A small-molecule ligand and the protein it binds are described below.
Small molecule (SMILES): NCCc1ccc(S(=O)(=O)F)cc1

Sequence of chain 1.C:
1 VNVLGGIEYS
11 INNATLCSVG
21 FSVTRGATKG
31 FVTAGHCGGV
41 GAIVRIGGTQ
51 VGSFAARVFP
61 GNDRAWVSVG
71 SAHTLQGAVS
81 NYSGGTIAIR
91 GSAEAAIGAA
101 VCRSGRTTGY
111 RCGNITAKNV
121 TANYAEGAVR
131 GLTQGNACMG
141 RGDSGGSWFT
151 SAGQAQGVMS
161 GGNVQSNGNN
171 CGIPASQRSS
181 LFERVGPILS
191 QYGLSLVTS

Binding-site contacts:
Ligand atom C6 contacts residue ARG141 of chain 1.C at 3.8 Å.
Ligand atom O1S contacts residue MET139 of chain 1.C at 3.0 Å.
Ligand atom O2S contacts residue MET159 of chain 1.C at 3.6 Å.
Ligand atom C3 contacts residue GLY161 of chain 1.C at 3.7 Å.
Ligand atom C2 contacts residue GLY162 of chain 1.C at 4.0 Å.
Ligand atom O2S contacts residue HIS36 of chain 1.C at 4.2 Å.
Ligand atom S contacts residue GLY140 of chain 1.C at 3.9 Å.
Ligand atom F contacts residue SER144 of chain 1.C at 2.1 Å.
Ligand atom C4 contacts residue ARG141 of chain 1.C at 4.0 Å.
Ligand atom C2 contacts residue VAL164 of chain 1.C at 4.2 Å (hydrophobic).
Ligand atom C7 contacts residue GLY162 of chain 1.C at 4.0 Å.
Ligand atom O1S contacts residue ARG141 of chain 1.C at 3.6 Å.
Ligand atom C7 contacts residue VAL164 of chain 1.C at 3.9 Å (hydrophobic).
Ligand atom S contacts residue ARG141 of chain 1.C at 4.0 Å.
Ligand atom O1S contacts residue SER144 of chain 1.C at 3.5 Å (h-bond).
Ligand atom C5 contacts residue ARG141 of chain 1.C at 3.4 Å.
Ligand atom C2 contacts residue GLY161 of chain 1.C at 3.5 Å.
Ligand atom C2 contacts residue MET139 of chain 1.C at 3.3 Å (hydrophobic).
Ligand atom O1S contacts residue GLY140 of chain 1.C at 2.7 Å (h-bond).
Ligand atom O1S contacts residue ASP143 of chain 1.C at 3.8 Å.
Ligand atom S contacts residue GLY142 of chain 1.C at 4.1 Å.
Ligand atom S contacts residue SER144 of chain 1.C at 2.6 Å (h-bond).
Ligand atom C3 contacts residue GLY162 of chain 1.C at 3.5 Å.
Ligand atom F contacts residue GLY142 of chain 1.C at 3.0 Å.
Ligand atom O2S contacts residue MET139 of chain 1.C at 4.1 Å.
Ligand atom C7 contacts residue ARG141 of chain 1.C at 3.8 Å.
Ligand atom C1 contacts residue SER144 of chain 1.C at 3.5 Å.
Ligand atom C6 contacts residue SER144 of chain 1.C at 3.8 Å.
Ligand atom F contacts residue ARG141 of chain 1.C at 3.6 Å.
Ligand atom C1 contacts residue ARG141 of chain 1.C at 4.2 Å.
Ligand atom F contacts residue ASP143 of chain 1.C at 4.0 Å.
Ligand atom F contacts residue GLY140 of chain 1.C at 4.1 Å.
Ligand atom O2S contacts residue ASP143 of chain 1.C at 4.2 Å.
Ligand atom O1S contacts residue GLY142 of chain 1.C at 3.9 Å.
Ligand atom O2S contacts residue SER160 of chain 1.C at 3.7 Å.
Ligand atom C1 contacts residue MET139 of chain 1.C at 4.0 Å (hydrophobic).
Ligand atom N8 contacts residue TYR124 of chain 1.C at 3.5 Å.
Ligand atom C3 contacts residue VAL164 of chain 1.C at 3.9 Å (hydrophobic).
Ligand atom S contacts residue MET139 of chain 1.C at 3.9 Å.
Ligand atom O2S contacts residue SER144 of chain 1.C at 2.2 Å (h-bond).